Sequence of chain 1.B:
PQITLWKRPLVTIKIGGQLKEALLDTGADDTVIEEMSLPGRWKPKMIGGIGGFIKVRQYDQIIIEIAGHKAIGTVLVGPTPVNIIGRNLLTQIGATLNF

Sequence of chain 1.A:
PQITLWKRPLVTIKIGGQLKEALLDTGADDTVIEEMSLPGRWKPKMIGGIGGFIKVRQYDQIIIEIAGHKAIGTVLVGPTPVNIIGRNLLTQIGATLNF

A protein and the small-molecule ligand that binds it are described below.
Small molecule (SMILES): CC(C)CN(C[C@@H](O)[C@H](Cc1cc(F)cc(F)c1)NC(=O)C[C@H]1[C@H]2CO[C@H]3OC[C@@H]1[C@H]3C2)S(=O)(=O)c1ccc2nc(NC3CC3)sc2c1

Binding-site contacts:
Ligand atom O2 contacts residue ALA28 of chain 1.A at 3.6 Å.
Ligand atom C59 contacts residue GLY48 of chain 1.A at 3.2 Å.
Ligand atom N20 contacts residue GLY27 of chain 1.A at 3.4 Å (h-bond).
Ligand atom C10 contacts residue ILE47 of chain 1.A at 3.5 Å (hydrophobic).
Ligand atom C7 contacts residue ASP29 of chain 1.A at 3.6 Å.
Ligand atom C29 contacts residue ASP29 of chain 1.B at 3.2 Å.
Ligand atom C69 contacts residue GLY48 of chain 1.A at 3.6 Å.
Ligand atom O18 contacts residue GLY27 of chain 1.A at 3.5 Å.
Ligand atom F1 contacts residue GLY49 of chain 1.A at 2.8 Å.
Ligand atom O10 contacts residue GLY49 of chain 1.B at 3.3 Å.
Ligand atom C32 contacts residue ASP25 of chain 1.B at 3.2 Å.
Ligand atom O9 contacts residue ILE84 of chain 1.B at 3.3 Å.
Ligand atom C6 contacts residue GLY48 of chain 1.B at 3.4 Å.
Ligand atom O1 contacts residue ASP30 of chain 1.A at 3.2 Å (salt-bridge).
Ligand atom F1 contacts residue ILE50 of chain 1.A at 2.9 Å.
Ligand atom C33 contacts residue GLY49 of chain 1.A at 3.6 Å.
Ligand atom C08 contacts residue GLY27 of chain 1.A at 3.5 Å.
Ligand atom C1 contacts residue ASP30 of chain 1.B at 3.5 Å.
Ligand atom C17 contacts residue ASP25 of chain 1.B at 3.4 Å.
Ligand atom C12 contacts residue GLY27 of chain 1.B at 3.4 Å.
Ligand atom C49 contacts residue GLY48 of chain 1.A at 3.6 Å.
Ligand atom C4 contacts residue ILE84 of chain 1.B at 3.0 Å (hydrophobic).
Ligand atom C17 contacts residue ASP25 of chain 1.A at 3.4 Å.
Ligand atom O18 contacts residue ASP25 of chain 1.A at 2.8 Å (salt-bridge).
Ligand atom C3 contacts residue ALA28 of chain 1.B at 3.4 Å (hydrophobic).
Ligand atom C16 contacts residue GLY27 of chain 1.B at 3.6 Å.
Ligand atom F1 contacts residue PRO81 of chain 1.B at 3.2 Å.
Ligand atom O1 contacts residue ASP29 of chain 1.A at 3.5 Å (salt-bridge).
Ligand atom O2 contacts residue ASP29 of chain 1.A at 2.8 Å (salt-bridge).
Ligand atom F2 contacts residue ARG8 of chain 1.B at 3.3 Å.
Ligand atom O9 contacts residue ILE50 of chain 1.A at 3.2 Å.
Ligand atom C11 contacts residue GLY27 of chain 1.A at 3.5 Å.
Ligand atom C16 contacts residue ASP25 of chain 1.B at 3.2 Å.
Ligand atom N1 contacts residue ASP30 of chain 1.B at 3.3 Å (salt-bridge).
Ligand atom C4 contacts residue ALA28 of chain 1.B at 3.5 Å (hydrophobic).
Ligand atom C10 contacts residue GLY48 of chain 1.A at 3.6 Å.
Ligand atom C79 contacts residue ASP30 of chain 1.B at 3.4 Å.
Ligand atom N2 contacts residue ASP30 of chain 1.B at 2.6 Å (salt-bridge).
Ligand atom O18 contacts residue ASP25 of chain 1.B at 2.6 Å (salt-bridge).
Ligand atom C3 contacts residue ASP30 of chain 1.B at 3.4 Å.